Sequence of chain 59.B:
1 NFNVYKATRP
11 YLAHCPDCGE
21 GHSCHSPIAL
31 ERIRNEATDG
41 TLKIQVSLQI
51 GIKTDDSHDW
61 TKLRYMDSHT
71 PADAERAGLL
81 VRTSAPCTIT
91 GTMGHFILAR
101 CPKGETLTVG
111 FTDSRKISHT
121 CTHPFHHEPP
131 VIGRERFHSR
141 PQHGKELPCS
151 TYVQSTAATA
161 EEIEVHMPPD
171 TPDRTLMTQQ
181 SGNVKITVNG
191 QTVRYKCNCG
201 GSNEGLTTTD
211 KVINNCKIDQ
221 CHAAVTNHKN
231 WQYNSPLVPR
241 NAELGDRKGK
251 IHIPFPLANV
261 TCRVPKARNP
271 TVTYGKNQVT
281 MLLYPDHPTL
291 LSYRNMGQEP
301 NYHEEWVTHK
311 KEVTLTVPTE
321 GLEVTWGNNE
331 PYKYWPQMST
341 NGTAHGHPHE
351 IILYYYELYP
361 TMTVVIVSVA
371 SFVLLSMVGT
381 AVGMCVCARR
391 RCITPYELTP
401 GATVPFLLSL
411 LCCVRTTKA

Sequence of chain 59.A:
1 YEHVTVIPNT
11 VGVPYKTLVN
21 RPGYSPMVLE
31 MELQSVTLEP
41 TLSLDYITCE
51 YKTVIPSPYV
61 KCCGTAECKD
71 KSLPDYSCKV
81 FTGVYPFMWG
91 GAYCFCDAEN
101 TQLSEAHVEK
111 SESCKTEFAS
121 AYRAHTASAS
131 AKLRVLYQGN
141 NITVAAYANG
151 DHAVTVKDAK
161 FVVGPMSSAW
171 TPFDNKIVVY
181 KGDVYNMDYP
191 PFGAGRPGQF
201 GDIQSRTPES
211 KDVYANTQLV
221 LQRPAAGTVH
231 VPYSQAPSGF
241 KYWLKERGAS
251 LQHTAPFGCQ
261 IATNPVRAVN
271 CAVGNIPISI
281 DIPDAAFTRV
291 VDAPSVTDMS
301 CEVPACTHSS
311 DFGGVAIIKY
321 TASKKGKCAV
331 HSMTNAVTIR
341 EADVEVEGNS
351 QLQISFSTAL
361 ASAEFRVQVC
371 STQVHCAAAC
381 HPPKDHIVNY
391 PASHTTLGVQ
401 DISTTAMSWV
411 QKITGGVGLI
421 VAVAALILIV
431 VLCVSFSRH

This small molecule binds to this protein.
Small molecule (SMILES): CC(=O)N[C@@H]1[C@@H](O)[C@H](O)[C@@H](CO)O[C@H]1O

Binding-site contacts:
Ligand atom C6 contacts residue LYS115 of chain 59.A at 3.9 Å.
Ligand atom O6 contacts residue PHE118 of chain 59.A at 3.9 Å.
Ligand atom O6 contacts residue LYS115 of chain 59.A at 4.4 Å.
Ligand atom C4 contacts residue ASN259 of chain 59.B at 4.2 Å.
Ligand atom O5 contacts residue THR116 of chain 59.A at 2.6 Å (h-bond).
Ligand atom C5 contacts residue THR116 of chain 59.A at 3.5 Å.
Ligand atom C7 contacts residue ASN259 of chain 59.B at 3.1 Å.
Ligand atom O7 contacts residue ASN259 of chain 59.B at 3.0 Å (h-bond).
Ligand atom C6 contacts residue PHE118 of chain 59.A at 4.4 Å (hydrophobic).
Ligand atom C6 contacts residue THR116 of chain 59.A at 3.5 Å.
Ligand atom C8 contacts residue ASN259 of chain 59.B at 4.1 Å.
Ligand atom C3 contacts residue ASN259 of chain 59.B at 3.8 Å.
Ligand atom O5 contacts residue ASN259 of chain 59.B at 2.4 Å (h-bond).
Ligand atom C5 contacts residue ASN259 of chain 59.B at 3.7 Å.
Ligand atom C1 contacts residue ASN259 of chain 59.B at 1.4 Å.
Ligand atom C2 contacts residue ASN259 of chain 59.B at 2.4 Å.
Ligand atom C1 contacts residue THR116 of chain 59.A at 3.3 Å.
Ligand atom N2 contacts residue ASN259 of chain 59.B at 2.9 Å (h-bond).